Sequence of chain 6.C:
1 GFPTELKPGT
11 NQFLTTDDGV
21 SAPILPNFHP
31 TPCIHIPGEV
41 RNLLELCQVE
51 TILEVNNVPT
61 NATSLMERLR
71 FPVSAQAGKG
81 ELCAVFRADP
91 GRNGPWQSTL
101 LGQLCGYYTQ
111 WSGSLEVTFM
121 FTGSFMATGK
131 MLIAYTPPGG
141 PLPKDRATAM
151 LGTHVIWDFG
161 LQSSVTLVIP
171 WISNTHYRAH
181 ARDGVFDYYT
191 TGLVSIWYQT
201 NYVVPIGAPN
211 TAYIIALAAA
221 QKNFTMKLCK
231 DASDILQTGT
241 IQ

Sequence of chain 7.C:
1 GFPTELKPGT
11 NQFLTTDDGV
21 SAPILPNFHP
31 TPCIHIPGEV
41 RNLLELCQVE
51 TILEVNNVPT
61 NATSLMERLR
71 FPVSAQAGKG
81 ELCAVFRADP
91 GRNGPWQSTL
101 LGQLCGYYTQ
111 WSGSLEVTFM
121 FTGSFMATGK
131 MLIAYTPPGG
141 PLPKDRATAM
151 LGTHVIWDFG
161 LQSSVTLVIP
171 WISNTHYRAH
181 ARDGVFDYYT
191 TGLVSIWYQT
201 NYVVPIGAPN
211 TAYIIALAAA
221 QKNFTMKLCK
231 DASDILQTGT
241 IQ

Binding-site contacts:
Ligand atom CAM contacts residue PRO177 of chain 6.A at 3.7 Å (hydrophobic).
Ligand atom CAS contacts residue TYR201 of chain 6.A at 3.6 Å (hydrophobic).
Ligand atom CAA contacts residue TYR153 of chain 6.A at 3.9 Å (hydrophobic).
Ligand atom CAD contacts residue PHE137 of chain 6.A at 3.8 Å (hydrophobic).
Ligand atom CAO contacts residue ILE111 of chain 6.A at 3.8 Å (hydrophobic).
Ligand atom CAN contacts residue ILE111 of chain 6.A at 3.6 Å (hydrophobic).
Ligand atom NAT contacts residue PHE155 of chain 6.A at 3.9 Å.
Ligand atom CAF contacts residue ASP112 of chain 6.A at 3.6 Å.
Ligand atom CAS contacts residue ASN228 of chain 6.A at 3.8 Å.
Ligand atom CAG contacts residue ASN228 of chain 6.A at 3.2 Å.
Ligand atom CAA contacts residue PRO177 of chain 6.A at 3.2 Å (hydrophobic).
Ligand atom CAH contacts residue ASP112 of chain 6.A at 3.4 Å.
Ligand atom CAA contacts residue VAL179 of chain 6.A at 3.4 Å (hydrophobic).
Ligand atom CAS contacts residue TRP203 of chain 6.A at 3.4 Å (hydrophobic).
Ligand atom CAM contacts residue PHE155 of chain 6.A at 3.8 Å (hydrophobic).
Ligand atom OAC contacts residue ILE113 of chain 6.A at 3.3 Å (h-bond).
Ligand atom CAK contacts residue PHE135 of chain 6.A at 3.7 Å (hydrophobic).
Ligand atom NBD contacts residue TRP203 of chain 6.A at 3.2 Å.
Ligand atom CAI contacts residue PHE135 of chain 6.A at 3.7 Å (hydrophobic).
Ligand atom CAG contacts residue TRP203 of chain 6.A at 3.7 Å (hydrophobic).
Ligand atom CAA contacts residue SER178 of chain 6.A at 3.5 Å.
Ligand atom CAX contacts residue TRP203 of chain 6.A at 3.5 Å (hydrophobic).
Ligand atom CAJ contacts residue ILE24 of chain 6.C at 3.9 Å (hydrophobic).
Ligand atom CBA contacts residue TRP203 of chain 6.A at 3.5 Å (hydrophobic).
Ligand atom CAJ contacts residue PHE155 of chain 6.A at 3.7 Å (hydrophobic).
Ligand atom CAG contacts residue GLN202 of chain 6.A at 3.4 Å.
Ligand atom CAN contacts residue PHE135 of chain 6.A at 3.7 Å (hydrophobic).
Ligand atom CAR contacts residue TYR201 of chain 6.A at 3.4 Å (hydrophobic).
Ligand atom CBA contacts residue ASN228 of chain 6.A at 3.7 Å.
Ligand atom OAC contacts residue ASP112 of chain 6.A at 3.7 Å.
Ligand atom CAI contacts residue VAL192 of chain 6.A at 3.8 Å (hydrophobic).
Ligand atom OAC contacts residue TRP203 of chain 6.A at 3.9 Å.
Ligand atom OAW contacts residue MET195 of chain 6.A at 3.2 Å.
Ligand atom CAE contacts residue GLN202 of chain 6.A at 3.4 Å.
Ligand atom NBC contacts residue TRP203 of chain 6.A at 3.8 Å.
Ligand atom NBD contacts residue ASN228 of chain 6.A at 3.9 Å.
Ligand atom CAF contacts residue THR114 of chain 6.A at 3.6 Å.
Ligand atom CAE contacts residue ASN228 of chain 6.A at 3.4 Å.
Ligand atom CAH contacts residue THR114 of chain 6.A at 3.8 Å.
Ligand atom CAL contacts residue PHE155 of chain 6.A at 3.7 Å (hydrophobic).

A small-molecule ligand and the protein it binds are described below.
Small molecule (SMILES): CCO/N=C/c1ccc(OCC[C@@H](C)CCN2CCN(c3ccncc3)C2=O)cc1

Sequence of chain 6.A:
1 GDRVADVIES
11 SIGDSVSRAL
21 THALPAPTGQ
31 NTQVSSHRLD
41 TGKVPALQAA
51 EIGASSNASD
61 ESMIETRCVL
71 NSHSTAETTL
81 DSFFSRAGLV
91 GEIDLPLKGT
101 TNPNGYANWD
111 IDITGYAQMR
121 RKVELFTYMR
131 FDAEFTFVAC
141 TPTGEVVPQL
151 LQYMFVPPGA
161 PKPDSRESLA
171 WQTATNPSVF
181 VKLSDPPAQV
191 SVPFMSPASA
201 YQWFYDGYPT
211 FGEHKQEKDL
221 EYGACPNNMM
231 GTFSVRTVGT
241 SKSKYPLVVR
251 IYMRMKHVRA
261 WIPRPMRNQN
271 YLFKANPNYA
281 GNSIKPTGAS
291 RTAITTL